Sequence of chain 12.C:
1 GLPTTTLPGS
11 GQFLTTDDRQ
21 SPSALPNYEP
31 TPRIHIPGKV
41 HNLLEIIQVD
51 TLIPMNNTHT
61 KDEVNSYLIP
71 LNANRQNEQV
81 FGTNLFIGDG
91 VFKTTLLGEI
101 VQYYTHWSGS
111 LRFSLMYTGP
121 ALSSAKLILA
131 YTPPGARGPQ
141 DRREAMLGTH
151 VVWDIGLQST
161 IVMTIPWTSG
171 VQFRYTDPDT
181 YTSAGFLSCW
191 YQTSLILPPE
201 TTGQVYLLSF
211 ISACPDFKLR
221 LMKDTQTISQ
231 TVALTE

Binding-site contacts:
Ligand atom C5A contacts residue PHE186 of chain 12.A at 3.5 Å (hydrophobic).
Ligand atom O1B contacts residue TYR128 of chain 12.A at 3.4 Å (h-bond).
Ligand atom C3C contacts residue TYR128 of chain 12.A at 3.4 Å (hydrophobic).
Ligand atom C1B contacts residue VAL188 of chain 12.A at 3.8 Å (hydrophobic).
Ligand atom C1C contacts residue TYR128 of chain 12.A at 3.7 Å (hydrophobic).
Ligand atom C2C contacts residue MET221 of chain 12.A at 3.8 Å (hydrophobic).
Ligand atom C3B contacts residue TYR152 of chain 12.A at 3.7 Å (hydrophobic).
Ligand atom C4B contacts residue PHE186 of chain 12.A at 3.6 Å (hydrophobic).
Ligand atom C4C contacts residue VAL191 of chain 12.A at 3.0 Å (hydrophobic).
Ligand atom N3A contacts residue TYR152 of chain 12.A at 3.5 Å.
Ligand atom C4B contacts residue TYR152 of chain 12.A at 3.8 Å (hydrophobic).
Ligand atom C4 contacts residue LEU106 of chain 12.A at 3.9 Å (hydrophobic).
Ligand atom N3A contacts residue PRO174 of chain 12.A at 3.7 Å.
Ligand atom C5 contacts residue LEU106 of chain 12.A at 3.8 Å (hydrophobic).
Ligand atom C5A contacts residue ALA150 of chain 12.A at 3.6 Å (hydrophobic).
Ligand atom C5B contacts residue MET224 of chain 12.A at 3.9 Å (hydrophobic).
Ligand atom N3A contacts residue ALA24 of chain 12.C at 3.8 Å.
Ligand atom C5B contacts residue TYR128 of chain 12.A at 4.0 Å (hydrophobic).
Ligand atom C2B contacts residue VAL188 of chain 12.A at 3.5 Å (hydrophobic).
Ligand atom C2C contacts residue TYR197 of chain 12.A at 3.7 Å (hydrophobic).
Ligand atom C1C contacts residue LEU106 of chain 12.A at 3.8 Å (hydrophobic).
Ligand atom C5B contacts residue PHE186 of chain 12.A at 3.9 Å (hydrophobic).
Ligand atom N3A contacts residue PHE186 of chain 12.A at 4.0 Å.
Ligand atom C2A contacts residue TYR152 of chain 12.A at 3.6 Å (hydrophobic).
Ligand atom C6B contacts residue ILE104 of chain 12.A at 3.6 Å (hydrophobic).
Ligand atom C3B contacts residue VAL188 of chain 12.A at 3.8 Å (hydrophobic).
Ligand atom C1B contacts residue ILE104 of chain 12.A at 4.0 Å (hydrophobic).
Ligand atom C1B contacts residue TYR128 of chain 12.A at 3.6 Å (hydrophobic).
Ligand atom C2A contacts residue PHE186 of chain 12.A at 3.3 Å (hydrophobic).
Ligand atom C5C contacts residue VAL191 of chain 12.A at 3.8 Å (hydrophobic).
Ligand atom C6B contacts residue TYR128 of chain 12.A at 3.3 Å (hydrophobic).
Ligand atom C4C contacts residue VAL188 of chain 12.A at 3.7 Å (hydrophobic).
Ligand atom O1A contacts residue PHE186 of chain 12.A at 3.0 Å.
Ligand atom C4A contacts residue PRO174 of chain 12.A at 3.1 Å (hydrophobic).
Ligand atom O1B contacts residue ILE104 of chain 12.A at 3.9 Å.
Ligand atom C5A contacts residue VAL176 of chain 12.A at 3.6 Å (hydrophobic).
Ligand atom C4 contacts residue TYR197 of chain 12.A at 3.8 Å (hydrophobic).
Ligand atom O1 contacts residue LEU106 of chain 12.A at 3.7 Å.
Ligand atom O1 contacts residue MET221 of chain 12.A at 3.8 Å.
Ligand atom N2 contacts residue LEU106 of chain 12.A at 3.8 Å.

Sequence of chain 12.A:
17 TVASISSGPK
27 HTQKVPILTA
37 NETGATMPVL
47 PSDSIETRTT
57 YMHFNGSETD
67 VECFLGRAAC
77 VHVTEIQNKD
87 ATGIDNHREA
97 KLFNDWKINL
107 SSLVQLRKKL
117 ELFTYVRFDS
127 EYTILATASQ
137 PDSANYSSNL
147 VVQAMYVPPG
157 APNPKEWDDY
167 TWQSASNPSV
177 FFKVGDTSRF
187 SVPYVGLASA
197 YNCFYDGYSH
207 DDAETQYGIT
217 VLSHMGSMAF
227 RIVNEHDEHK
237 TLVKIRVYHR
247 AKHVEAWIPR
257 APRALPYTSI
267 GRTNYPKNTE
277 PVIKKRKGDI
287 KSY

This protein binds this small molecule.
Small molecule (SMILES): Cc1cc(CCCCCOc2ccc(C3=NCCO3)cc2)on1